Binding-site contacts:
Ligand atom O7 contacts residue ASN200 of chain 1.D at 4.2 Å.
Ligand atom C6 contacts residue PHE95 of chain 1.E at 3.9 Å (hydrophobic).
Ligand atom C7 contacts residue ASN200 of chain 1.D at 3.8 Å.
Ligand atom C1 contacts residue ASN207 of chain 1.D at 3.7 Å.
Ligand atom O3 contacts residue CYS63 of chain 1.E at 4.4 Å.
Ligand atom C3 contacts residue ASN207 of chain 1.D at 3.9 Å.
Ligand atom C5 contacts residue ASN200 of chain 1.D at 3.7 Å.
Ligand atom O6 contacts residue CYS96 of chain 1.E at 4.4 Å.
Ligand atom N2 contacts residue ASN200 of chain 1.D at 2.9 Å (h-bond).
Ligand atom O5 contacts residue PHE95 of chain 1.E at 4.4 Å.
Ligand atom C4 contacts residue ASN200 of chain 1.D at 4.2 Å.
Ligand atom N2 contacts residue ASN207 of chain 1.D at 2.6 Å (h-bond).
Ligand atom C4 contacts residue CYS63 of chain 1.E at 4.2 Å (hydrophobic).
Ligand atom C3 contacts residue ASN200 of chain 1.D at 3.8 Å.
Ligand atom C2 contacts residue ASN207 of chain 1.D at 3.5 Å.
Ligand atom C8 contacts residue ASN207 of chain 1.D at 3.4 Å.
Ligand atom O5 contacts residue ASN200 of chain 1.D at 2.4 Å (h-bond).
Ligand atom C2 contacts residue ASN200 of chain 1.D at 2.5 Å.
Ligand atom C7 contacts residue ASN207 of chain 1.D at 3.4 Å.
Ligand atom C1 contacts residue ASN200 of chain 1.D at 1.4 Å.

Sequence of chain 1.E:
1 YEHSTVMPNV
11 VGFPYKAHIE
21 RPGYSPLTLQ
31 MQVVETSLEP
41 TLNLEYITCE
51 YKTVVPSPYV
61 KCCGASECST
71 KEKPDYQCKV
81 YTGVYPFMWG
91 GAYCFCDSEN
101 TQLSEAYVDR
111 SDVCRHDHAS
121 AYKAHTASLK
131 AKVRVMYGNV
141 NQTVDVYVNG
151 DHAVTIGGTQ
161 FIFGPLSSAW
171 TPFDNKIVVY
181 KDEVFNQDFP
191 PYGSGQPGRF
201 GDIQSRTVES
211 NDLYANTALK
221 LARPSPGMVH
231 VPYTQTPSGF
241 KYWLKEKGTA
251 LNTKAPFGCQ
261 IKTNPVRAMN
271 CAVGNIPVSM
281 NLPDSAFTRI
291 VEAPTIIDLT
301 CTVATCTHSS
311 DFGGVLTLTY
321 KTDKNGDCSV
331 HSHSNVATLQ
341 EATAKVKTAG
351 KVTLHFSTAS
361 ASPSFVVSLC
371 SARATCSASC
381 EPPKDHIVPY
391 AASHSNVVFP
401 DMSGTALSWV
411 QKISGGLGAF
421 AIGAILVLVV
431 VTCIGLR

This small molecule binds to this protein.
Small molecule (SMILES): CC(=O)N[C@@H]1[C@@H](O)[C@H](O)[C@@H](CO)O[C@H]1O

Sequence of chain 1.D:
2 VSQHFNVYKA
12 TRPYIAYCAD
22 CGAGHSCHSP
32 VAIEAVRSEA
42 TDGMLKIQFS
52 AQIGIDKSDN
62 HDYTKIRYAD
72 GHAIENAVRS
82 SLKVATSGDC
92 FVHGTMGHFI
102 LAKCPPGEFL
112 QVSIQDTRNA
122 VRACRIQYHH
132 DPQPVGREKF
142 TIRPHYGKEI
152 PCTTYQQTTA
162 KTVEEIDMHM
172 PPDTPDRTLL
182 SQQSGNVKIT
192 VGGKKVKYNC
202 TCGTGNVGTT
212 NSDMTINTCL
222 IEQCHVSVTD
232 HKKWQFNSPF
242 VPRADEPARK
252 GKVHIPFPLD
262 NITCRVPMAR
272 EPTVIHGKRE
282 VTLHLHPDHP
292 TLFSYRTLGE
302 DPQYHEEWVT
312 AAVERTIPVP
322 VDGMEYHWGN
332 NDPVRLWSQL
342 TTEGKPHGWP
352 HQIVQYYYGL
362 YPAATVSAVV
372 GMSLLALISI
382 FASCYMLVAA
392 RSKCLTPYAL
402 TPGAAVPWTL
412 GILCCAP